A protein and the small-molecule ligand that binds it are described below.
Small molecule (SMILES): CC(=O)N[C@@H]1[C@@H](O)[C@H](O)[C@@H](CO)O[C@H]1O

Sequence of chain 1.B:
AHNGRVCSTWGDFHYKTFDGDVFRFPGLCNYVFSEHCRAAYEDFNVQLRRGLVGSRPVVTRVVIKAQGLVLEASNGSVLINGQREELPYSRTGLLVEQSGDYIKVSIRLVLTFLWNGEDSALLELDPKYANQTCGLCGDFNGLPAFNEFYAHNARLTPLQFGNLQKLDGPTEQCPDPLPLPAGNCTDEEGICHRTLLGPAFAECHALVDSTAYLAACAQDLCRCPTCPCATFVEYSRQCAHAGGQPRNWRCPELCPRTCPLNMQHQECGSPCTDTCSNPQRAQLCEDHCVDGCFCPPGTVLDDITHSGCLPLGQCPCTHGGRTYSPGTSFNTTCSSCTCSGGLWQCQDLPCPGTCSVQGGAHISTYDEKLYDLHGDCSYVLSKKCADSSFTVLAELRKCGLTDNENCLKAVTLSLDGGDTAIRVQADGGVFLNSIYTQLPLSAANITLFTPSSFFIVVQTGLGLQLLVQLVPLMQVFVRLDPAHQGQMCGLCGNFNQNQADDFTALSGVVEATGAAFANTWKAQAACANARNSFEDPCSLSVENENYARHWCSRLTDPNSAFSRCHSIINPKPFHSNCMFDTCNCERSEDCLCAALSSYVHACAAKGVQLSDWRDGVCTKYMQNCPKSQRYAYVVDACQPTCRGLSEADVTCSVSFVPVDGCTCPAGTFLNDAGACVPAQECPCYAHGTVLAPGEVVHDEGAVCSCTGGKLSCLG

Binding-site contacts:
Ligand atom O7 contacts residue ASN490 of chain 1.B at 3.4 Å (h-bond).
Ligand atom N2 contacts residue ALA489 of chain 1.B at 4.1 Å.
Ligand atom C7 contacts residue ASN490 of chain 1.B at 3.5 Å.
Ligand atom C2 contacts residue ASN490 of chain 1.B at 2.4 Å.
Ligand atom C5 contacts residue ASN490 of chain 1.B at 3.6 Å.
Ligand atom O5 contacts residue ASN490 of chain 1.B at 2.3 Å (h-bond).
Ligand atom C1 contacts residue ALA489 of chain 1.B at 4.4 Å (hydrophobic).
Ligand atom N2 contacts residue ASN490 of chain 1.B at 2.9 Å (h-bond).
Ligand atom C2 contacts residue ALA489 of chain 1.B at 4.3 Å (hydrophobic).
Ligand atom C8 contacts residue ASN490 of chain 1.B at 4.2 Å.
Ligand atom C1 contacts residue ASN490 of chain 1.B at 1.4 Å.
Ligand atom C4 contacts residue ASN490 of chain 1.B at 4.2 Å.
Ligand atom C3 contacts residue ASN490 of chain 1.B at 3.8 Å.